Binding-site contacts:
Ligand atom P contacts residue DA4 of chain 27.D at 3.2 Å.
Ligand atom C2' contacts residue DA4 of chain 27.D at 3.5 Å.
Ligand atom OP2 contacts residue DA4 of chain 27.D at 3.6 Å.
Ligand atom O3' contacts residue DA4 of chain 27.D at 4.2 Å.
Ligand atom C3' contacts residue DA4 of chain 27.D at 3.3 Å.
Ligand atom C5' contacts residue DA4 of chain 27.D at 4.0 Å.
Ligand atom C4' contacts residue DA4 of chain 27.D at 4.3 Å.
Ligand atom O5' contacts residue DA4 of chain 27.D at 4.0 Å.
Ligand atom OP1 contacts residue DA4 of chain 27.D at 2.2 Å.

This protein binds this small molecule.
Small molecule (SMILES): Nc1ccn([C@H]2C[C@H](O)[C@@H](COP(=O)(O)O)O2)c(=O)n1